Sequence of chain 1.A:
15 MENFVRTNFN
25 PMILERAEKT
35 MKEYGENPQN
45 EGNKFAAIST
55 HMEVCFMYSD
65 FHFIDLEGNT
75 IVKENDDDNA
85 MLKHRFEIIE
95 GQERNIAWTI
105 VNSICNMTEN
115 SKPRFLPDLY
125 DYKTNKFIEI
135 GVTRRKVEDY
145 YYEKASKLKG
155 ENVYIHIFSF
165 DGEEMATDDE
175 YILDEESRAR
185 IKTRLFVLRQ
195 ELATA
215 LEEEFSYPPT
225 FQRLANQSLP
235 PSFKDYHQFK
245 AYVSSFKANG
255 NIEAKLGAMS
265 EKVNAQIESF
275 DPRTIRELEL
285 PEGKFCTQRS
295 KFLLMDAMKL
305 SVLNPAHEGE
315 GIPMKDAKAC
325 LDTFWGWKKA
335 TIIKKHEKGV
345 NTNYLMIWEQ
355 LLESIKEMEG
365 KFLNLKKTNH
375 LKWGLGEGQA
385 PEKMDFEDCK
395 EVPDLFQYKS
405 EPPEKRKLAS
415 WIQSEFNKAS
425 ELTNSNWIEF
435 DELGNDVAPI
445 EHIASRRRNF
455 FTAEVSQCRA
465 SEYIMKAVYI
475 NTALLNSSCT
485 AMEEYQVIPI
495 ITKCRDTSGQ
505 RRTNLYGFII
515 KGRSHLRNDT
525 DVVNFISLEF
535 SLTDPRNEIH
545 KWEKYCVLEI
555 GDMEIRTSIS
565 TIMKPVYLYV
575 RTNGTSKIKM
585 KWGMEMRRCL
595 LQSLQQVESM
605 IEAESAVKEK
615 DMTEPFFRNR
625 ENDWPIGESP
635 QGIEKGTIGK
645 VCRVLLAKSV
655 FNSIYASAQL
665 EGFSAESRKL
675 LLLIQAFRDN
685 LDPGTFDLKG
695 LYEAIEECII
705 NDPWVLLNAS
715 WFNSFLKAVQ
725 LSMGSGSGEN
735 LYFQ

Binding-site contacts:
Ligand atom CA contacts residue LEU426 of chain 1.A at 3.6 Å (hydrophobic).
Ligand atom P40 contacts residue ARG647 of chain 1.A at 3.3 Å.
Ligand atom CZ contacts residue PHE621 of chain 1.A at 3.9 Å (hydrophobic).
Ligand atom CB contacts residue LEU426 of chain 1.A at 3.8 Å (hydrophobic).
Ligand atom O42 contacts residue ARG647 of chain 1.A at 2.8 Å (salt-bridge).
Ligand atom CB contacts residue ASN453 of chain 1.A at 4.0 Å.
Ligand atom O42 contacts residue LYS644 of chain 1.A at 3.1 Å (salt-bridge).
Ligand atom CE2 contacts residue GLU458 of chain 1.A at 3.4 Å.
Ligand atom OH contacts residue PHE621 of chain 1.A at 3.6 Å.
Ligand atom O42 contacts residue SER424 of chain 1.A at 4.1 Å.
Ligand atom N contacts residue ASN453 of chain 1.A at 3.9 Å.
Ligand atom CB contacts residue ARG647 of chain 1.A at 4.0 Å.
Ligand atom OH contacts residue GLU458 of chain 1.A at 2.6 Å (salt-bridge).
Ligand atom C contacts residue LEU426 of chain 1.A at 3.7 Å (hydrophobic).
Ligand atom O43 contacts residue ARG647 of chain 1.A at 2.8 Å (salt-bridge).
Ligand atom CD2 contacts residue ALA457 of chain 1.A at 4.0 Å (hydrophobic).
Ligand atom CD1 contacts residue PHE454 of chain 1.A at 3.7 Å (hydrophobic).
Ligand atom O43 contacts residue LYS644 of chain 1.A at 3.4 Å.
Ligand atom N contacts residue LEU426 of chain 1.A at 3.7 Å.
Ligand atom CD contacts residue ALA457 of chain 1.A at 3.8 Å (hydrophobic).
Ligand atom O contacts residue LEU426 of chain 1.A at 3.7 Å.
Ligand atom O contacts residue ALA457 of chain 1.A at 3.7 Å.
Ligand atom CG contacts residue GLN461 of chain 1.A at 3.5 Å.
Ligand atom CG contacts residue PHE454 of chain 1.A at 3.5 Å (hydrophobic).
Ligand atom OG contacts residue ARG647 of chain 1.A at 4.1 Å.
Ligand atom C contacts residue LEU426 of chain 1.A at 3.4 Å (hydrophobic).
Ligand atom CD2 contacts residue PHE454 of chain 1.A at 3.7 Å (hydrophobic).
Ligand atom N contacts residue LEU426 of chain 1.A at 3.6 Å.
Ligand atom O contacts residue LEU426 of chain 1.A at 3.7 Å.
Ligand atom CD contacts residue GLN461 of chain 1.A at 3.4 Å.
Ligand atom CE1 contacts residue PHE454 of chain 1.A at 4.1 Å (hydrophobic).
Ligand atom CG contacts residue LEU426 of chain 1.A at 3.6 Å (hydrophobic).
Ligand atom CE2 contacts residue PHE454 of chain 1.A at 3.8 Å (hydrophobic).
Ligand atom P40 contacts residue LYS644 of chain 1.A at 3.9 Å.
Ligand atom CB contacts residue LEU426 of chain 1.A at 3.8 Å (hydrophobic).
Ligand atom CG contacts residue ALA457 of chain 1.A at 4.0 Å (hydrophobic).
Ligand atom CB contacts residue GLU458 of chain 1.A at 3.4 Å.
Ligand atom S41 contacts residue LYS644 of chain 1.A at 3.6 Å.
Ligand atom CZ contacts residue GLU458 of chain 1.A at 3.4 Å.
Ligand atom CB contacts residue PHE454 of chain 1.A at 3.9 Å (hydrophobic).

A protein and the small-molecule ligand that binds it are described below.
Small molecule (SMILES): C[C@@H](O)[C@H](NC(=O)[C@@H]1CCCN1C(=O)[C@H](CO)NC(=O)[C@@H](N)Cc1ccc(O)cc1)C(=O)N[C@@H](CO[P](=O)(O)S)C(=O)N1CCC[C@H]1C(=O)N[C@H](C=O)CO